The protein below binds the small molecule below.
Small molecule (SMILES): Cc1cn([C@H]2C[C@H](O[P](=O)(O)OC[C@H]3O[C@@H](n4cc(C)c(=O)[nH]c4=O)C[C@@H]3O[P](=O)(O)OC[C@H]3O[C@@H](n4cc(C)c(=O)[nH]c4=O)C[C@@H]3O[P](=O)(O)OC[C@H]3O[C@@H](n4cnc5c(N)ncnc54)C[C@@H]3O[P](=O)(O)OC[C@H]3O[C@@H](n4cnc5c(=O)nc(N)[nH]c54)C[C@@H]3O[P](=O)(O)OC[C@H]3O[C@@H](n4cnc5c(=O)nc(N)[nH]c54)C[C@@H]3O[P](=O)(O)OC[C@H]3O[C@@H](n4cnc5c(=O)nc(N)[nH]c54)C[C@@H]3O)[C@@H](COP(=O)(O)O)O2)c(=O)[nH]c1=O

Binding-site contacts:
Ligand atom O4 contacts residue DA6 of chain 1.B at 3.0 Å (h-bond).
Ligand atom OP2 contacts residue GLY25 of chain 1.F at 3.2 Å.
Ligand atom OP2 contacts residue ARG28 of chain 1.F at 3.4 Å.
Ligand atom O5' contacts residue TYR43 of chain 1.F at 3.5 Å (h-bond).
Ligand atom N3 contacts residue DC2 of chain 1.B at 3.5 Å (h-bond).
Ligand atom C2 contacts residue DC2 of chain 1.B at 3.4 Å.
Ligand atom O6 contacts residue DC3 of chain 1.B at 2.8 Å (h-bond).
Ligand atom N2 contacts residue DC1 of chain 1.B at 2.5 Å (h-bond).
Ligand atom C4 contacts residue DA6 of chain 1.B at 3.5 Å.
Ligand atom C6 contacts residue LYS47 of chain 1.F at 3.1 Å.
Ligand atom OP1 contacts residue ARG28 of chain 1.F at 2.7 Å (salt-bridge).
Ligand atom C7 contacts residue TYR43 of chain 1.F at 3.5 Å (hydrophobic).
Ligand atom O4 contacts residue DA5 of chain 1.B at 2.8 Å (h-bond).
Ligand atom N1 contacts residue DT4 of chain 1.B at 3.0 Å (h-bond).
Ligand atom O6 contacts residue DC2 of chain 1.B at 3.1 Å (h-bond).
Ligand atom O4 contacts residue DA7 of chain 1.B at 3.1 Å (h-bond).
Ligand atom C5 contacts residue LYS47 of chain 1.F at 3.2 Å.
Ligand atom C2 contacts residue DA5 of chain 1.B at 3.4 Å.
Ligand atom N2 contacts residue DC2 of chain 1.B at 2.7 Å (h-bond).
Ligand atom N3 contacts residue DA5 of chain 1.B at 2.7 Å (h-bond).
Ligand atom O2 contacts residue DA6 of chain 1.B at 3.5 Å.
Ligand atom N1 contacts residue DC1 of chain 1.B at 2.7 Å (h-bond).
Ligand atom O6 contacts residue LYS51 of chain 1.F at 3.3 Å (salt-bridge).
Ligand atom C2 contacts residue DT4 of chain 1.B at 3.4 Å.
Ligand atom N1 contacts residue DC2 of chain 1.B at 2.9 Å (h-bond).
Ligand atom N3 contacts residue DA7 of chain 1.B at 3.0 Å (h-bond).
Ligand atom O2 contacts residue DA5 of chain 1.B at 3.2 Å (h-bond).
Ligand atom O6 contacts residue DC1 of chain 1.B at 2.8 Å (h-bond).
Ligand atom O6 contacts residue LYS47 of chain 1.F at 2.6 Å (salt-bridge).
Ligand atom N2 contacts residue DC3 of chain 1.B at 2.6 Å (h-bond).
Ligand atom C2 contacts residue DA5 of chain 1.B at 3.4 Å.
Ligand atom N3 contacts residue DA6 of chain 1.B at 2.8 Å (h-bond).
Ligand atom N1 contacts residue DC3 of chain 1.B at 2.8 Å (h-bond).
Ligand atom O2 contacts residue DA7 of chain 1.B at 3.2 Å (h-bond).
Ligand atom C2 contacts residue DC1 of chain 1.B at 3.5 Å.
Ligand atom C4 contacts residue DA5 of chain 1.B at 3.4 Å.
Ligand atom N7 contacts residue LYS47 of chain 1.F at 2.7 Å (salt-bridge).
Ligand atom N6 contacts residue DT4 of chain 1.B at 3.5 Å (h-bond).
Ligand atom C2 contacts residue DA7 of chain 1.B at 3.5 Å.
Ligand atom OP2 contacts residue TYR43 of chain 1.F at 2.6 Å (h-bond).

Sequence of chain 1.F:
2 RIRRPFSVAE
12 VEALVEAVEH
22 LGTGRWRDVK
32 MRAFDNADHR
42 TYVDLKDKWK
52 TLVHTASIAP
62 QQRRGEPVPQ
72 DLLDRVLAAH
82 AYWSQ